Sequence of chain 1.C:
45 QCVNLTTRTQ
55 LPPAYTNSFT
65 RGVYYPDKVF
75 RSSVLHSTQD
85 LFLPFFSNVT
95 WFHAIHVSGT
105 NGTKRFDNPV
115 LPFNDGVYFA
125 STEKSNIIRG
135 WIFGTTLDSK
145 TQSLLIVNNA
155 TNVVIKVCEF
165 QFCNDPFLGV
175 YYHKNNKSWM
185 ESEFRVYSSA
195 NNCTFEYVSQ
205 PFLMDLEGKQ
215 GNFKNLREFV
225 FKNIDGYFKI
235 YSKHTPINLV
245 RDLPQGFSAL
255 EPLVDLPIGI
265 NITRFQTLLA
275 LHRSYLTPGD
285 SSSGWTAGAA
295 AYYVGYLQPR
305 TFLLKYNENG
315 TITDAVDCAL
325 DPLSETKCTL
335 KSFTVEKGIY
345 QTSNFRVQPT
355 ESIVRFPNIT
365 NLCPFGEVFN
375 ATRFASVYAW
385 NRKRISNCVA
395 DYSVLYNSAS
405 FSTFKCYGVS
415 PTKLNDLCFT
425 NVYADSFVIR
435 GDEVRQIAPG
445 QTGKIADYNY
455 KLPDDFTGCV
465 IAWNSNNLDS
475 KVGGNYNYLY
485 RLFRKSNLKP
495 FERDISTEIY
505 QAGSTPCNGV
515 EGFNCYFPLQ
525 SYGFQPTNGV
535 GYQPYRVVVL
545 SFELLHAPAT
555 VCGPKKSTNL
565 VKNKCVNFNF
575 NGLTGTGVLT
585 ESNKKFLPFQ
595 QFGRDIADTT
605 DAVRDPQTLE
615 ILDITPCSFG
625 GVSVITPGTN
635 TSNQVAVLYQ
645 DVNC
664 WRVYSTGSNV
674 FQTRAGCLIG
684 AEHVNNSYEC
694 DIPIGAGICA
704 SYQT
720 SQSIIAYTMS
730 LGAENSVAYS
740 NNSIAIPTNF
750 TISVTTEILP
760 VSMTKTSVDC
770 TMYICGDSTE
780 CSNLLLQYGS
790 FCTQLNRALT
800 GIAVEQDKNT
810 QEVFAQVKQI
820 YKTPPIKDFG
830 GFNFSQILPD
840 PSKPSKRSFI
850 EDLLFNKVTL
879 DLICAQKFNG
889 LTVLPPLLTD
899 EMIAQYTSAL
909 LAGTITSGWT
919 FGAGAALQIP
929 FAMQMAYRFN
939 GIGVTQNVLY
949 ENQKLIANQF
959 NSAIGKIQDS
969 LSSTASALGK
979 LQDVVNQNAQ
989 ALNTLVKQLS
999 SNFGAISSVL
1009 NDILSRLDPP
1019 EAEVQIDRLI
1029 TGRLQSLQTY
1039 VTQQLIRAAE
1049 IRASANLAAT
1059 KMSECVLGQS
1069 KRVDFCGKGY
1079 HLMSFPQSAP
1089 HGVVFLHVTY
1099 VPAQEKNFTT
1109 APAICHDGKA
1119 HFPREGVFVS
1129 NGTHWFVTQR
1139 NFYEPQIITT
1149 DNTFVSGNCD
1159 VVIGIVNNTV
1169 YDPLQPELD

A protein and the small-molecule ligand that binds it are described below.
Small molecule (SMILES): CC(=O)N[C@@H]1[C@@H](O)[C@H](O)[C@@H](CO)O[C@H]1O

Binding-site contacts:
Ligand atom C3 contacts residue ASN1105 of chain 1.C at 3.7 Å.
Ligand atom O4 contacts residue ALA737 of chain 1.C at 4.2 Å.
Ligand atom C8 contacts residue ASN1105 of chain 1.C at 4.3 Å.
Ligand atom C7 contacts residue ASN1105 of chain 1.C at 3.1 Å.
Ligand atom O5 contacts residue ASN1105 of chain 1.C at 2.4 Å (h-bond).
Ligand atom C2 contacts residue ASN1105 of chain 1.C at 2.4 Å.
Ligand atom C4 contacts residue ASN1105 of chain 1.C at 4.2 Å.
Ligand atom C3 contacts residue ALA737 of chain 1.C at 3.9 Å (hydrophobic).
Ligand atom O3 contacts residue ALA737 of chain 1.C at 4.3 Å.
Ligand atom N2 contacts residue ASN1105 of chain 1.C at 2.8 Å (h-bond).
Ligand atom C8 contacts residue GLU1103 of chain 1.C at 3.4 Å.
Ligand atom C1 contacts residue ASN1105 of chain 1.C at 1.4 Å.
Ligand atom O7 contacts residue ASN1105 of chain 1.C at 3.1 Å (h-bond).
Ligand atom C5 contacts residue ASN1105 of chain 1.C at 3.7 Å.